Sequence of chain 1.A:
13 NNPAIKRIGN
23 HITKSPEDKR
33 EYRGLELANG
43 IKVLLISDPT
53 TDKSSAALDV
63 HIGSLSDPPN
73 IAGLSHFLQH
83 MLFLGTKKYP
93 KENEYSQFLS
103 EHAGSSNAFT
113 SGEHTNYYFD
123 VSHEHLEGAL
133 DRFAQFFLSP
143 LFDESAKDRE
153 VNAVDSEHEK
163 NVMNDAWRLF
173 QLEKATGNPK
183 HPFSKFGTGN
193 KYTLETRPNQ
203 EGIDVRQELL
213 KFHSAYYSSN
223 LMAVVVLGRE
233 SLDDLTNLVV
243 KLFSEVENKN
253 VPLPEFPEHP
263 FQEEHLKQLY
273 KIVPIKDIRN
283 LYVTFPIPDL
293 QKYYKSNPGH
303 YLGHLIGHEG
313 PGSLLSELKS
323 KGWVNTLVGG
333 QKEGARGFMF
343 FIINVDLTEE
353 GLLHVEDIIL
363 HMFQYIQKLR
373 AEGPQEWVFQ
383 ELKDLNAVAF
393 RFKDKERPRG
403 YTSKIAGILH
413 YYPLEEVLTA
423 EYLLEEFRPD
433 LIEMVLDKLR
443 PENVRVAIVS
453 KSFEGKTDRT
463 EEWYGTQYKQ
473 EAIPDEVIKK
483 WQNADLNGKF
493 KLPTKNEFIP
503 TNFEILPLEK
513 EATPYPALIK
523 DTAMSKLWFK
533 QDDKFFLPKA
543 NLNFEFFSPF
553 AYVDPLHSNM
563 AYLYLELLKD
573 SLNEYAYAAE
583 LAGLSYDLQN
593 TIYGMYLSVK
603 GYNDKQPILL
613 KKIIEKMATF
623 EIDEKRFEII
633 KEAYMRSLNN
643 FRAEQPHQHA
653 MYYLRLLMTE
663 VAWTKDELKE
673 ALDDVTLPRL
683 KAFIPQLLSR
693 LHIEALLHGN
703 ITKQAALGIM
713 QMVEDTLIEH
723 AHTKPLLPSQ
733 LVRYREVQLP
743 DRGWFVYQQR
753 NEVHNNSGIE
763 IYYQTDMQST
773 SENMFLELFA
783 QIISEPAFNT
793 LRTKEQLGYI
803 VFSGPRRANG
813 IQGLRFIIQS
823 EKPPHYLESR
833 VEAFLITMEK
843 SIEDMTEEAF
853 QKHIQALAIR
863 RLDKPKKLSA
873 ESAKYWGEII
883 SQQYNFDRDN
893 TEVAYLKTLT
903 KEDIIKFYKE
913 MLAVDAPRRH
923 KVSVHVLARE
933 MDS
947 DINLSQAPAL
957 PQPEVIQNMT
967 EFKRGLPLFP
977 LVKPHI

The small molecule below binds the protein below.
Small molecule (SMILES): COC(=O)NC[C@@H](Cc1cnc2ccccc2c1)c1ccc(OCCCCCc2ccc(NC(=O)[C@H](C3CCCCC3)N3CCC[C@H](N)C3=O)cc2)cc1

Binding-site contacts:
Ligand atom N contacts residue GLY331 of chain 1.A at 2.9 Å (h-bond).
Ligand atom C4 contacts residue GLN333 of chain 1.A at 3.6 Å.
Ligand atom C14 contacts residue HIS302 of chain 1.A at 3.4 Å.
Ligand atom N2 contacts residue GLU311 of chain 1.A at 2.8 Å (salt-bridge).
Ligand atom C8 contacts residue GLY331 of chain 1.A at 3.6 Å.
Ligand atom C19 contacts residue GLY309 of chain 1.A at 3.1 Å.
Ligand atom C34 contacts residue TYR284 of chain 1.A at 3.7 Å (hydrophobic).
Ligand atom C29 contacts residue GLU175 of chain 1.A at 3.5 Å.
Ligand atom C40 contacts residue TYR272 of chain 1.A at 3.2 Å (hydrophobic).
Ligand atom O1 contacts residue GLY309 of chain 1.A at 3.4 Å.
Ligand atom C42 contacts residue ASN346 of chain 1.A at 3.7 Å.
Ligand atom N2 contacts residue GLY309 of chain 1.A at 2.9 Å (h-bond).
Ligand atom C15 contacts residue HIS302 of chain 1.A at 3.4 Å.
Ligand atom C18 contacts residue GLY309 of chain 1.A at 3.5 Å.
Ligand atom C37 contacts residue LEU171 of chain 1.A at 3.8 Å (hydrophobic).
Ligand atom C9 contacts residue GLN333 of chain 1.A at 3.4 Å.
Ligand atom C10 contacts residue GLY331 of chain 1.A at 3.7 Å.
Ligand atom C43 contacts residue ASN346 of chain 1.A at 3.4 Å.
Ligand atom O3 contacts residue LYS334 of chain 1.A at 2.9 Å (salt-bridge).
Ligand atom O1 contacts residue VAL330 of chain 1.A at 3.4 Å.
Ligand atom C39 contacts residue THR178 of chain 1.A at 3.5 Å.
Ligand atom N contacts residue VAL330 of chain 1.A at 3.7 Å.
Ligand atom C19 contacts residue GLU311 of chain 1.A at 3.4 Å.
Ligand atom N2 contacts residue LEU329 of chain 1.A at 2.7 Å (h-bond).
Ligand atom C24 contacts residue ASN346 of chain 1.A at 3.6 Å.
Ligand atom N4 contacts residue THR286 of chain 1.A at 3.7 Å.
Ligand atom C41 contacts residue ARG447 of chain 1.A at 3.6 Å.
Ligand atom C40 contacts residue THR178 of chain 1.A at 3.5 Å.
Ligand atom O4 contacts residue PHE172 of chain 1.A at 3.6 Å.
Ligand atom C35 contacts residue ALA449 of chain 1.A at 3.6 Å (hydrophobic).
Ligand atom O1 contacts residue GLY331 of chain 1.A at 2.9 Å (h-bond).
Ligand atom N3 contacts residue PHE172 of chain 1.A at 3.6 Å.
Ligand atom C19 contacts residue LEU329 of chain 1.A at 3.8 Å (hydrophobic).
Ligand atom C20 contacts residue GLU311 of chain 1.A at 3.5 Å.
Ligand atom C15 contacts residue HIS306 of chain 1.A at 3.7 Å.
Ligand atom C36 contacts residue GLU175 of chain 1.A at 3.7 Å.
Ligand atom C40 contacts residue ARG447 of chain 1.A at 3.4 Å.
Ligand atom C11 contacts residue GLY331 of chain 1.A at 3.5 Å.
Ligand atom C9 contacts residue ILE344 of chain 1.A at 3.5 Å (hydrophobic).
Ligand atom O3 contacts residue GLU175 of chain 1.A at 2.9 Å (salt-bridge).